Binding-site contacts:
Ligand atom C14 contacts residue TRP67 of chain 1.A at 3.6 Å (hydrophobic).
Ligand atom N1 contacts residue VAL45 of chain 2.A at 3.6 Å.
Ligand atom N3 contacts residue GLN71 of chain 1.A at 3.5 Å.
Ligand atom C1 contacts residue VAL45 of chain 2.A at 3.6 Å (hydrophobic).
Ligand atom O1 contacts residue ASP42 of chain 2.A at 3.2 Å (salt-bridge).
Ligand atom C12 contacts residue IAA1 of chain 1.D at 3.2 Å.
Ligand atom O1 contacts residue VAL45 of chain 2.A at 3.9 Å.
Ligand atom C3 contacts residue GLN72 of chain 1.A at 3.5 Å.
Ligand atom C8 contacts residue IAA1 of chain 1.D at 3.6 Å.
Ligand atom O2 contacts residue GLN71 of chain 1.A at 3.7 Å.
Ligand atom C10 contacts residue GLN71 of chain 1.A at 3.6 Å.
Ligand atom C16 contacts residue IAA1 of chain 1.D at 4.0 Å.
Ligand atom C9 contacts residue IAA1 of chain 1.D at 3.2 Å.
Ligand atom C18 contacts residue ARG310 of chain 1.A at 3.4 Å.
Ligand atom C4 contacts residue TYR75 of chain 1.A at 3.9 Å (hydrophobic).
Ligand atom O1 contacts residue ILE68 of chain 1.A at 3.3 Å.
Ligand atom C7 contacts residue ILE68 of chain 1.A at 3.9 Å (hydrophobic).
Ligand atom C15 contacts residue TRP67 of chain 1.A at 3.5 Å (hydrophobic).
Ligand atom C2 contacts residue GLN72 of chain 1.A at 3.5 Å.
Ligand atom N2 contacts residue ILE68 of chain 1.A at 3.9 Å.
Ligand atom O1 contacts residue LYS41 of chain 2.A at 3.9 Å.
Ligand atom N3 contacts residue IAA1 of chain 1.D at 3.8 Å.
Ligand atom C16 contacts residue VAL40 of chain 2.A at 3.6 Å (hydrophobic).
Ligand atom C13 contacts residue GLN71 of chain 1.A at 3.5 Å.
Ligand atom N1 contacts residue ASP42 of chain 2.A at 3.1 Å (salt-bridge).
Ligand atom N2 contacts residue IAA1 of chain 1.D at 3.3 Å.
Ligand atom O2 contacts residue IAA1 of chain 1.D at 3.9 Å.
Ligand atom C2 contacts residue VAL45 of chain 2.A at 3.5 Å (hydrophobic).
Ligand atom C10 contacts residue IAA1 of chain 1.D at 3.2 Å.
Ligand atom C7 contacts residue VAL45 of chain 2.A at 3.7 Å (hydrophobic).
Ligand atom C12 contacts residue GLN71 of chain 1.A at 3.8 Å.
Ligand atom C13 contacts residue IAA1 of chain 1.D at 3.6 Å.
Ligand atom C15 contacts residue ARG193 of chain 1.A at 3.7 Å.
Ligand atom C16 contacts residue ARG193 of chain 1.A at 3.6 Å.
Ligand atom O3 contacts residue ARG310 of chain 1.A at 2.4 Å (salt-bridge).
Ligand atom O4 contacts residue ARG310 of chain 1.A at 2.9 Å (salt-bridge).
Ligand atom C7 contacts residue ASP42 of chain 2.A at 3.7 Å.
Ligand atom C11 contacts residue IAA1 of chain 1.D at 3.2 Å.
Ligand atom C3 contacts residue TYR75 of chain 1.A at 3.8 Å (hydrophobic).
Ligand atom O3 contacts residue ARG309 of chain 1.A at 3.5 Å (salt-bridge).

Sequence of chain 1.A:
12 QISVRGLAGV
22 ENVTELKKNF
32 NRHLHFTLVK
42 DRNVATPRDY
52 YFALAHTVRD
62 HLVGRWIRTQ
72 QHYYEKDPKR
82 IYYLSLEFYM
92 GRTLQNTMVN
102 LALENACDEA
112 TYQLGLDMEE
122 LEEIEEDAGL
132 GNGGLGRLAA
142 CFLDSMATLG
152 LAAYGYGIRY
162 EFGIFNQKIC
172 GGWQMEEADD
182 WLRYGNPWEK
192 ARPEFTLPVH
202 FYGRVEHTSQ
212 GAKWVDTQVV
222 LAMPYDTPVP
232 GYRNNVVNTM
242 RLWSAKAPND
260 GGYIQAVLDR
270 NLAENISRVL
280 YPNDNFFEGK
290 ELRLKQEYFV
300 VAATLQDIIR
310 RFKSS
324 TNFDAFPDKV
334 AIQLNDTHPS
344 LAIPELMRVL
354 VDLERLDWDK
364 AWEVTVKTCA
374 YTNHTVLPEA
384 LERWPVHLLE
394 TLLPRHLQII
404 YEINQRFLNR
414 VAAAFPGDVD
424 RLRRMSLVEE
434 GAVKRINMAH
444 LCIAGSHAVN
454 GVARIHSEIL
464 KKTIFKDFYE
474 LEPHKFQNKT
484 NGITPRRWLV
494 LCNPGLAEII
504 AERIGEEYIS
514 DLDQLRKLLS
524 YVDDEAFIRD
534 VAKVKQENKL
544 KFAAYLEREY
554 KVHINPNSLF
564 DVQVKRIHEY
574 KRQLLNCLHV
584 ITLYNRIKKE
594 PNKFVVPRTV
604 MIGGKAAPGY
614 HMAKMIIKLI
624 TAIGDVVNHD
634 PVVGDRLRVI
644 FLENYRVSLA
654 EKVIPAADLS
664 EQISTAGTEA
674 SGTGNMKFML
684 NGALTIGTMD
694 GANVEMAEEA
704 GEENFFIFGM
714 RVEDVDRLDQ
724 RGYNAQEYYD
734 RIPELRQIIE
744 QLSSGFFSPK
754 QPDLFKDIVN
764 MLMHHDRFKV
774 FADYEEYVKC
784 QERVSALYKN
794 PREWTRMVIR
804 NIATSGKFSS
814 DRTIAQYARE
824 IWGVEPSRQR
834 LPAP

Sequence of chain 2.A:
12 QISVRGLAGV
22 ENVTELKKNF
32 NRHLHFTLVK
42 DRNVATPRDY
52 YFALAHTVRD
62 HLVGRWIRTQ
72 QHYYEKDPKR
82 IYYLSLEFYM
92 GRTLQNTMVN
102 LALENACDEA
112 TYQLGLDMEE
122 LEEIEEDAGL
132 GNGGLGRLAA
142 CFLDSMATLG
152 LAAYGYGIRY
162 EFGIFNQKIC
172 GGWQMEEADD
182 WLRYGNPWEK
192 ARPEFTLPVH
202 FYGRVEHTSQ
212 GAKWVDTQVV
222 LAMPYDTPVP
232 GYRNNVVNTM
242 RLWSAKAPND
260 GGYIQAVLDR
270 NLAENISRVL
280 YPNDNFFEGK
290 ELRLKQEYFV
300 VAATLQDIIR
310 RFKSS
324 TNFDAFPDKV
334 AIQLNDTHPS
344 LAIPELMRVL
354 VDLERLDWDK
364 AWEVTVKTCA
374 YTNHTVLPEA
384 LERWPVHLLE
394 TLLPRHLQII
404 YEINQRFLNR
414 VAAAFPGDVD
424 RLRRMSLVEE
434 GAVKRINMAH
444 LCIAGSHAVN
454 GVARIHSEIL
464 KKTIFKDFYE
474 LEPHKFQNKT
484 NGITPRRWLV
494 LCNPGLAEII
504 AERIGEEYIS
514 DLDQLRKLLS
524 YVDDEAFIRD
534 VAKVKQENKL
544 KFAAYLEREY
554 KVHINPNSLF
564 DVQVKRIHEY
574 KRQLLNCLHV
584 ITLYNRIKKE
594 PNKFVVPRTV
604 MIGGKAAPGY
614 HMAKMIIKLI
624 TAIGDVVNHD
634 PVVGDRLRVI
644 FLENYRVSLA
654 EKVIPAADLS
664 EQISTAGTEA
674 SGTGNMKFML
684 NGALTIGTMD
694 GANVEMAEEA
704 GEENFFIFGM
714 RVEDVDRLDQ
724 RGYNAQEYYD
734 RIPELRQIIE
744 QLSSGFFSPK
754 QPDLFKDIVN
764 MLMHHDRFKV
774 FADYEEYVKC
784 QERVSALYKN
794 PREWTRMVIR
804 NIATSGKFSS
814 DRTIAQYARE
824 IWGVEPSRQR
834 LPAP

A small-molecule ligand and the protein it binds are described below.
Small molecule (SMILES): O=C(O)CO/N=C1\C2=CC=CCC2=N\C1=C1/C(=O)N=C2CC=CC=C21